A protein and the small-molecule ligand that binds it are described below.
Small molecule (SMILES): CC(=O)N[C@@H]1[C@@H](O)[C@H](O)[C@@H](CO)O[C@H]1O

Sequence of chain 1.A:
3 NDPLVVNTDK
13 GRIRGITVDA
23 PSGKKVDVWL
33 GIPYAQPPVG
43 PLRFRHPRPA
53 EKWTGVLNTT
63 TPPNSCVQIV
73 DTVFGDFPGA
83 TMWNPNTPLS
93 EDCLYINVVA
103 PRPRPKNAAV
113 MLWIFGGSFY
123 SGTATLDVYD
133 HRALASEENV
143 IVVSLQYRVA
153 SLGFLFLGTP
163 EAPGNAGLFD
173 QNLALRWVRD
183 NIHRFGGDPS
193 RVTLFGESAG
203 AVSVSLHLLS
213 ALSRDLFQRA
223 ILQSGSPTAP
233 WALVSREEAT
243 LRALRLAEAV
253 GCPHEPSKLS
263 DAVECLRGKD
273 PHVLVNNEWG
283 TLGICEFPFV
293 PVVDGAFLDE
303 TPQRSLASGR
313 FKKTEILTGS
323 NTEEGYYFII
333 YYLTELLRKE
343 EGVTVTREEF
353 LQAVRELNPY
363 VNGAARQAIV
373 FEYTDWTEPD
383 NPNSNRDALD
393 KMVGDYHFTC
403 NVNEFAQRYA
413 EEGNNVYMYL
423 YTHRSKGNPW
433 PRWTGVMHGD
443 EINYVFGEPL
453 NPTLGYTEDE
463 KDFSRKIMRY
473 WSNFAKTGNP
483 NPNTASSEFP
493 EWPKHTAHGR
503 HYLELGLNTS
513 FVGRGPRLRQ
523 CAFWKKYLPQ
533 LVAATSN

Binding-site contacts:
Ligand atom N2 contacts residue ASN60 of chain 1.A at 2.8 Å (h-bond).
Ligand atom C2 contacts residue ASN60 of chain 1.A at 2.4 Å.
Ligand atom O5 contacts residue ASN60 of chain 1.A at 2.5 Å (h-bond).
Ligand atom C1 contacts residue ASN60 of chain 1.A at 1.5 Å.
Ligand atom O7 contacts residue ASN60 of chain 1.A at 3.9 Å.
Ligand atom C3 contacts residue ASN60 of chain 1.A at 3.8 Å.
Ligand atom C5 contacts residue ARG16 of chain 1.A at 4.4 Å.
Ligand atom O5 contacts residue ARG16 of chain 1.A at 4.2 Å.
Ligand atom C4 contacts residue ASN60 of chain 1.A at 4.3 Å.
Ligand atom O6 contacts residue ARG16 of chain 1.A at 3.8 Å.
Ligand atom C5 contacts residue ASN60 of chain 1.A at 3.8 Å.
Ligand atom C7 contacts residue ASN60 of chain 1.A at 3.5 Å.
Ligand atom C1 contacts residue ARG16 of chain 1.A at 4.2 Å.